This small molecule binds to this protein.
Small molecule (SMILES): CC(=O)N[C@@H]1[C@@H](O)[C@H](O)[C@@H](CO)O[C@H]1O

Sequence of chain 1.A:
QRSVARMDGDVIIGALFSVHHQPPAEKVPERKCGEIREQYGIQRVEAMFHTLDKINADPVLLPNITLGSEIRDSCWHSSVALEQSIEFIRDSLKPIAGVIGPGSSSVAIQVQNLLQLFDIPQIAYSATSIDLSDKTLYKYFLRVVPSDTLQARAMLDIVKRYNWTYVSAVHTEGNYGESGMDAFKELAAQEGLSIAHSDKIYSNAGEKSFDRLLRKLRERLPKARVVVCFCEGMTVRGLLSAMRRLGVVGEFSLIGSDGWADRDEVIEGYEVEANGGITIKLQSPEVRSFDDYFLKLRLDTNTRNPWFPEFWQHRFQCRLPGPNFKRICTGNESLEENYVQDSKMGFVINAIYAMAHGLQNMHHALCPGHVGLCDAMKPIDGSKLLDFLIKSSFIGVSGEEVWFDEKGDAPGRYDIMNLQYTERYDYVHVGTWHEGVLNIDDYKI

Binding-site contacts:
Ligand atom C2 contacts residue ASN196 of chain 1.A at 2.6 Å.
Ligand atom N2 contacts residue ARG194 of chain 1.A at 3.4 Å (salt-bridge).
Ligand atom C8 contacts residue ARG194 of chain 1.A at 3.3 Å.
Ligand atom C7 contacts residue ARG194 of chain 1.A at 3.8 Å.
Ligand atom C1 contacts residue ASN196 of chain 1.A at 1.4 Å.
Ligand atom N2 contacts residue ASN196 of chain 1.A at 3.2 Å (h-bond).
Ligand atom C8 contacts residue TYR195 of chain 1.A at 3.5 Å (hydrophobic).
Ligand atom C2 contacts residue ARG194 of chain 1.A at 4.5 Å.
Ligand atom C1 contacts residue ARG194 of chain 1.A at 4.3 Å.
Ligand atom C7 contacts residue ASN196 of chain 1.A at 4.0 Å.
Ligand atom O5 contacts residue ASN196 of chain 1.A at 2.3 Å (h-bond).
Ligand atom C5 contacts residue ASN196 of chain 1.A at 3.6 Å.
Ligand atom C8 contacts residue ASP482 of chain 1.A at 3.8 Å.
Ligand atom O7 contacts residue ASN196 of chain 1.A at 4.4 Å.
Ligand atom C4 contacts residue ASN196 of chain 1.A at 4.3 Å.
Ligand atom C3 contacts residue ASN196 of chain 1.A at 3.9 Å.